Sequence of chain 1.I:
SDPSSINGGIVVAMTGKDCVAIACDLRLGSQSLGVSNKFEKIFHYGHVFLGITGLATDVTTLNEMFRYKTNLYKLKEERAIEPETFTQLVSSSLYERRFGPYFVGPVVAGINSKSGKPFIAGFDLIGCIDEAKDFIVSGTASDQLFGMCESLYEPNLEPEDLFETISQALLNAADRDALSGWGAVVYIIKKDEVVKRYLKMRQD

A small-molecule ligand and the protein it binds are described below.
Small molecule (SMILES): COc1ccc(C[C@H](NC(=O)[C@H](C)NC(=O)CN2CCOCC2)C(=O)N[C@@H](Cc2ccccc2)[C@@H](O)[C@H](C)CO)cc1

Binding-site contacts:
Ligand atom C23 contacts residue GLY47 of chain 1.H at 3.6 Å.
Ligand atom C8 contacts residue THR1 of chain 1.H at 2.4 Å.
Ligand atom C27 contacts residue GLN22 of chain 1.H at 3.8 Å.
Ligand atom O21 contacts residue GLY47 of chain 1.H at 3.0 Å (h-bond).
Ligand atom C11 contacts residue GLY168 of chain 1.H at 3.0 Å.
Ligand atom C1 contacts residue GLY45 of chain 1.H at 3.5 Å.
Ligand atom O37 contacts residue GLN22 of chain 1.H at 3.6 Å.
Ligand atom C38 contacts residue ASP125 of chain 1.I at 3.6 Å.
Ligand atom N28 contacts residue ASP125 of chain 1.I at 3.0 Å (salt-bridge).
Ligand atom O13 contacts residue THR1 of chain 1.H at 2.7 Å (h-bond).
Ligand atom C32 contacts residue THR48 of chain 1.H at 3.7 Å.
Ligand atom C24 contacts residue GLY47 of chain 1.H at 3.5 Å.
Ligand atom C33 contacts residue THR48 of chain 1.H at 3.6 Å.
Ligand atom O21 contacts residue THR1 of chain 1.H at 2.4 Å (h-bond).
Ligand atom C11 contacts residue ARG19 of chain 1.H at 3.1 Å.
Ligand atom C9 contacts residue THR1 of chain 1.H at 1.4 Å.
Ligand atom O13 contacts residue SER129 of chain 1.H at 3.5 Å (h-bond).
Ligand atom C10 contacts residue THR1 of chain 1.H at 1.5 Å.
Ligand atom C4 contacts residue SER20 of chain 1.H at 3.7 Å.
Ligand atom C7 contacts residue GLY47 of chain 1.H at 3.4 Å.
Ligand atom C12 contacts residue THR1 of chain 1.H at 2.6 Å.
Ligand atom C42 contacts residue GLY47 of chain 1.H at 3.7 Å.
Ligand atom C6 contacts residue THR1 of chain 1.H at 3.6 Å.
Ligand atom C26 contacts residue THR21 of chain 1.H at 3.7 Å.
Ligand atom C1 contacts residue THR52 of chain 1.H at 3.7 Å.
Ligand atom C2 contacts residue THR52 of chain 1.H at 3.6 Å.
Ligand atom N25 contacts residue THR21 of chain 1.H at 2.9 Å (h-bond).
Ligand atom C11 contacts residue LYS33 of chain 1.H at 3.4 Å.
Ligand atom C11 contacts residue THR1 of chain 1.H at 2.5 Å.
Ligand atom C4 contacts residue ALA49 of chain 1.H at 3.7 Å (hydrophobic).
Ligand atom C8 contacts residue GLY47 of chain 1.H at 3.7 Å.
Ligand atom C7 contacts residue THR1 of chain 1.H at 2.6 Å.
Ligand atom N22 contacts residue THR1 of chain 1.H at 3.7 Å.
Ligand atom N22 contacts residue GLY47 of chain 1.H at 2.8 Å (h-bond).
Ligand atom C4 contacts residue CYS31 of chain 1.H at 3.5 Å (hydrophobic).
Ligand atom O49 contacts residue THR21 of chain 1.H at 3.2 Å (h-bond).
Ligand atom O49 contacts residue SER20 of chain 1.H at 3.2 Å (h-bond).
Ligand atom C10 contacts residue GLY168 of chain 1.H at 3.6 Å.
Ligand atom O39 contacts residue ALA49 of chain 1.H at 2.9 Å (h-bond).
Ligand atom C27 contacts residue THR21 of chain 1.H at 3.6 Å.

Sequence of chain 1.Z:
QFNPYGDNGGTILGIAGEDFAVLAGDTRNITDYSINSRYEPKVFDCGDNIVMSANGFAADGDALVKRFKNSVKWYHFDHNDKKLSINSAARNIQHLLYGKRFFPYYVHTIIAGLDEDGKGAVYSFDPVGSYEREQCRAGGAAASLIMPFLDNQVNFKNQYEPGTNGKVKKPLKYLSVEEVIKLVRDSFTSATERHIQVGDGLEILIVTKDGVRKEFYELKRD

Sequence of chain 1.H:
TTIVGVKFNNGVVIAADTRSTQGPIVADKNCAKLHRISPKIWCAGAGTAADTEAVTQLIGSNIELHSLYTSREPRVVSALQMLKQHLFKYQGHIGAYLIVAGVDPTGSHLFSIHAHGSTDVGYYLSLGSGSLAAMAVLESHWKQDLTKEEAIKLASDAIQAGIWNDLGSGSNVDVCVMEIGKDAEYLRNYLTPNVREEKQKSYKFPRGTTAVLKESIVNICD